Sequence of chain 5.A:
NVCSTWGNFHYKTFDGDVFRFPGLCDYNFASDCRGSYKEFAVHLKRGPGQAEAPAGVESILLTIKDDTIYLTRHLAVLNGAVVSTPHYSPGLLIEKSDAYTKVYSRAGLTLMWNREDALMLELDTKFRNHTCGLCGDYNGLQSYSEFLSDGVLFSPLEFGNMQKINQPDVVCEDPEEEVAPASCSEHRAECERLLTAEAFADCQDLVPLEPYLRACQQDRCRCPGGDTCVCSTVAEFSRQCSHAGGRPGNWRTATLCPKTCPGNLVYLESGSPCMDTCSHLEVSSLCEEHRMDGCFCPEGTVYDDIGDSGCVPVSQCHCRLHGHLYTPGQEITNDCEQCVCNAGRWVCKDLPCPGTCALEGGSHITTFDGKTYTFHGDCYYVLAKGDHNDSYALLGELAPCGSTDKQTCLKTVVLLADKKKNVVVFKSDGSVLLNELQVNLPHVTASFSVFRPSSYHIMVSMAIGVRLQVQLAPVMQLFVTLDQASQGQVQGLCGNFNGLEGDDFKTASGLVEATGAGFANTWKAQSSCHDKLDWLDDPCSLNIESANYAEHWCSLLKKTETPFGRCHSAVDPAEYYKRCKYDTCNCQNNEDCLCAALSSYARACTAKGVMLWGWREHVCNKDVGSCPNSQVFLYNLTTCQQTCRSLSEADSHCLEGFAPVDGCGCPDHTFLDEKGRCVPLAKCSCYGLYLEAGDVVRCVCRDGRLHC

The small molecule below binds the protein below.
Small molecule (SMILES): CC(=O)N[C@@H]1[C@@H](O)[C@H](O)[C@@H](CO)O[C@H]1O

Binding-site contacts:
Ligand atom O6 contacts residue ARG142 of chain 5.A at 3.8 Å.
Ligand atom O4 contacts residue ARG142 of chain 5.A at 3.1 Å.
Ligand atom O7 contacts residue ASN143 of chain 5.A at 3.5 Å (h-bond).
Ligand atom O4 contacts residue ASN143 of chain 5.A at 4.2 Å.
Ligand atom C1 contacts residue ASN143 of chain 5.A at 1.4 Å.
Ligand atom C3 contacts residue ASN153 of chain 5.A at 3.4 Å.
Ligand atom C7 contacts residue ASN153 of chain 5.A at 4.3 Å.
Ligand atom O6 contacts residue ASN143 of chain 5.A at 2.7 Å (h-bond).
Ligand atom C2 contacts residue ASN153 of chain 5.A at 3.8 Å.
Ligand atom C5 contacts residue ARG142 of chain 5.A at 4.2 Å.
Ligand atom N2 contacts residue ASN153 of chain 5.A at 4.3 Å.
Ligand atom O3 contacts residue GLY154 of chain 5.A at 4.4 Å.
Ligand atom C7 contacts residue ASN143 of chain 5.A at 3.9 Å.
Ligand atom C4 contacts residue ASN143 of chain 5.A at 3.0 Å.
Ligand atom C6 contacts residue ASN143 of chain 5.A at 3.0 Å.
Ligand atom O4 contacts residue ASN153 of chain 5.A at 3.9 Å.
Ligand atom C4 contacts residue ASN153 of chain 5.A at 3.8 Å.
Ligand atom C3 contacts residue ASN143 of chain 5.A at 3.3 Å.
Ligand atom C5 contacts residue ASN143 of chain 5.A at 3.1 Å.
Ligand atom N2 contacts residue ASN143 of chain 5.A at 3.5 Å (h-bond).
Ligand atom C2 contacts residue ASN143 of chain 5.A at 2.5 Å.
Ligand atom O3 contacts residue ASN153 of chain 5.A at 2.1 Å (h-bond).
Ligand atom O7 contacts residue ASN153 of chain 5.A at 3.8 Å.
Ligand atom C6 contacts residue ARG142 of chain 5.A at 3.4 Å.
Ligand atom C4 contacts residue ARG142 of chain 5.A at 3.9 Å.
Ligand atom O5 contacts residue ASN143 of chain 5.A at 2.4 Å (h-bond).
Ligand atom O3 contacts residue ASN143 of chain 5.A at 3.8 Å.